Sequence of chain 1.B:
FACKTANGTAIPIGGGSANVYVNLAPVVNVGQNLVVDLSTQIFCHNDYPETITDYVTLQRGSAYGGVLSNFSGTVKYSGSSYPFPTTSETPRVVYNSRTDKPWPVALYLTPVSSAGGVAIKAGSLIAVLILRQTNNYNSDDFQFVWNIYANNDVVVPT

Binding-site contacts:
Ligand atom O4 contacts residue ASP54 of chain 1.B at 2.6 Å (salt-bridge).
Ligand atom C3 contacts residue ASP140 of chain 1.B at 3.4 Å.
Ligand atom O5 contacts residue ASP47 of chain 1.B at 3.8 Å.
Ligand atom O2 contacts residue ILE13 of chain 1.B at 3.2 Å.
Ligand atom C6 contacts residue ASP54 of chain 1.B at 3.2 Å.
Ligand atom O6 contacts residue PHE1 of chain 1.B at 2.9 Å (h-bond).
Ligand atom C1 contacts residue PHE1 of chain 1.B at 3.5 Å (hydrophobic).
Ligand atom C6 contacts residue ILE52 of chain 1.B at 3.8 Å (hydrophobic).
Ligand atom C5 contacts residue PHE1 of chain 1.B at 3.6 Å (hydrophobic).
Ligand atom C6 contacts residue ASP47 of chain 1.B at 3.7 Å.
Ligand atom C2 contacts residue PHE1 of chain 1.B at 3.7 Å (hydrophobic).
Ligand atom C14 contacts residue ILE52 of chain 1.B at 3.8 Å (hydrophobic).
Ligand atom C18 contacts residue THR51 of chain 1.B at 3.5 Å.
Ligand atom C3 contacts residue ASN135 of chain 1.B at 3.8 Å.
Ligand atom C6 contacts residue ASN46 of chain 1.B at 3.2 Å.
Ligand atom O4 contacts residue ASN135 of chain 1.B at 2.9 Å (h-bond).
Ligand atom O3 contacts residue ASN135 of chain 1.B at 3.5 Å (h-bond).
Ligand atom O6 contacts residue ASP54 of chain 1.B at 2.5 Å (salt-bridge).
Ligand atom C12 contacts residue TYR48 of chain 1.B at 3.6 Å (hydrophobic).
Ligand atom C7 contacts residue TYR48 of chain 1.B at 3.9 Å (hydrophobic).
Ligand atom O3 contacts residue ASP140 of chain 1.B at 2.8 Å (salt-bridge).
Ligand atom C14 contacts residue TYR137 of chain 1.B at 3.7 Å (hydrophobic).
Ligand atom C15 contacts residue TYR137 of chain 1.B at 3.9 Å (hydrophobic).
Ligand atom C11 contacts residue TYR48 of chain 1.B at 3.6 Å (hydrophobic).
Ligand atom C2 contacts residue ASP140 of chain 1.B at 3.9 Å.
Ligand atom C2 contacts residue ILE13 of chain 1.B at 3.9 Å (hydrophobic).
Ligand atom C4 contacts residue ASP54 of chain 1.B at 3.4 Å.
Ligand atom O6 contacts residue ASN46 of chain 1.B at 3.0 Å (h-bond).
Ligand atom C4 contacts residue PHE1 of chain 1.B at 3.7 Å (hydrophobic).
Ligand atom O3 contacts residue GLN133 of chain 1.B at 3.2 Å (h-bond).
Ligand atom O5 contacts residue PHE1 of chain 1.B at 2.9 Å (h-bond).
Ligand atom O4 contacts residue GLN133 of chain 1.B at 3.4 Å (h-bond).
Ligand atom O4 contacts residue ILE52 of chain 1.B at 3.6 Å.
Ligand atom O3 contacts residue PHE142 of chain 1.B at 3.7 Å.
Ligand atom C17 contacts residue THR51 of chain 1.B at 3.9 Å.
Ligand atom C6 contacts residue PHE1 of chain 1.B at 3.8 Å (hydrophobic).
Ligand atom C17 contacts residue TYR48 of chain 1.B at 3.7 Å (hydrophobic).
Ligand atom O6 contacts residue ASP47 of chain 1.B at 2.8 Å (salt-bridge).
Ligand atom O2 contacts residue PHE1 of chain 1.B at 2.9 Å (h-bond).
Ligand atom C4 contacts residue GLN133 of chain 1.B at 3.7 Å.

The protein below binds the small molecule below.
Small molecule (SMILES): OC[C@H]1O[C@H](C/C=C\c2ccc(-c3ccccc3)cc2)[C@@H](O)[C@@H](O)[C@@H]1O